Binding-site contacts:
Ligand atom C2 contacts residue ARG39 of chain 4.E at 3.9 Å.
Ligand atom C5 contacts residue MET45 of chain 5.E at 4.5 Å (hydrophobic).
Ligand atom O1 contacts residue SER37 of chain 2.E at 4.0 Å.
Ligand atom C4 contacts residue ILE2 of chain 2.E at 3.9 Å (hydrophobic).
Ligand atom O3 contacts residue PHE50 of chain 5.E at 3.2 Å.
Ligand atom O3 contacts residue SER37 of chain 2.E at 4.4 Å.
Ligand atom O2 contacts residue SER37 of chain 2.E at 4.2 Å.
Ligand atom C1 contacts residue ARG39 of chain 4.E at 3.9 Å.
Ligand atom C2 contacts residue PRO1 of chain 2.E at 3.8 Å (hydrophobic).
Ligand atom C5 contacts residue PHE50 of chain 5.E at 4.0 Å (hydrophobic).
Ligand atom C3 contacts residue PRO1 of chain 2.E at 2.3 Å (hydrophobic).
Ligand atom O1 contacts residue ARG61 of chain 5.E at 3.0 Å (salt-bridge).
Ligand atom C4 contacts residue SER37 of chain 2.E at 4.0 Å.
Ligand atom O3 contacts residue ARG39 of chain 4.E at 3.0 Å (salt-bridge).
Ligand atom C5 contacts residue ILE2 of chain 2.E at 3.3 Å (hydrophobic).
Ligand atom O2 contacts residue ARG61 of chain 5.E at 3.2 Å (salt-bridge).
Ligand atom C5 contacts residue HIS6 of chain 5.E at 4.1 Å.
Ligand atom O2 contacts residue ARG39 of chain 4.E at 2.8 Å (salt-bridge).
Ligand atom C1 contacts residue SER37 of chain 2.E at 4.0 Å.
Ligand atom O3 contacts residue PRO1 of chain 2.E at 4.4 Å.
Ligand atom C4 contacts residue PRO1 of chain 2.E at 1.4 Å (hydrophobic).
Ligand atom C5 contacts residue PRO1 of chain 2.E at 2.5 Å (hydrophobic).
Ligand atom C1 contacts residue ARG61 of chain 5.E at 3.7 Å.
Ligand atom C2 contacts residue SER37 of chain 2.E at 3.9 Å.
Ligand atom C3 contacts residue SER37 of chain 2.E at 3.5 Å.
Ligand atom C2 contacts residue PHE50 of chain 5.E at 4.0 Å (hydrophobic).

The protein below binds the small molecule below.
Small molecule (SMILES): C/C=C\C(=O)C(=O)O

Sequence of chain 4.E:
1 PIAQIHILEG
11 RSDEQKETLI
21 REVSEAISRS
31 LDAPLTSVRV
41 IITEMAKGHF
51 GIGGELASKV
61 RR

Sequence of chain 2.E:
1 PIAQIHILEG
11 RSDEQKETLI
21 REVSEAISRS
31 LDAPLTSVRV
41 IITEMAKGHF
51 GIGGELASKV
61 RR

Sequence of chain 5.E:
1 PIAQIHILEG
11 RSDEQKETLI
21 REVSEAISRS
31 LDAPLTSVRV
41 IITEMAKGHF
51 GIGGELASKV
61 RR